A small-molecule ligand and the protein it binds are described below.
Small molecule (SMILES): CC[C@@H]1C(=O)OC[C@@H]1Cc1cncn1C

Sequence of chain 1.B:
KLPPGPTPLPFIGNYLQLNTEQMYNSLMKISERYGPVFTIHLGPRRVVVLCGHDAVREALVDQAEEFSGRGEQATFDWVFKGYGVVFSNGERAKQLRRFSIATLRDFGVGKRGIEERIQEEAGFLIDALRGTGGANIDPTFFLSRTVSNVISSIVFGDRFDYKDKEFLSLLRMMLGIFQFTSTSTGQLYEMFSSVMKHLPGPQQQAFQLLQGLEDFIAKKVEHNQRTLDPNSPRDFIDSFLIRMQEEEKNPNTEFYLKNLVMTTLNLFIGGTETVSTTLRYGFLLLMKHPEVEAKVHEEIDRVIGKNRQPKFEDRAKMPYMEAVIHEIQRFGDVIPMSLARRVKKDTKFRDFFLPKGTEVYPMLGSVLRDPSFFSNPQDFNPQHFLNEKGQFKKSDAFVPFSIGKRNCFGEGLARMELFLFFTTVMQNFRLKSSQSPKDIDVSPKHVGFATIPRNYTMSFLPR

Binding-site contacts:
Ligand atom C7 contacts residue LEU348 of chain 1.B at 4.2 Å (hydrophobic).
Ligand atom C12 contacts residue PHE85 of chain 1.B at 4.1 Å (hydrophobic).
Ligand atom C11 contacts residue ILE278 of chain 1.B at 4.1 Å (hydrophobic).
Ligand atom N1 contacts residue GLY279 of chain 1.B at 3.7 Å.
Ligand atom C13 contacts residue VAL95 of chain 1.B at 4.4 Å (hydrophobic).
Ligand atom C6 contacts residue PHE187 of chain 1.B at 3.3 Å (hydrophobic).
Ligand atom C13 contacts residue PHE85 of chain 1.B at 3.8 Å (hydrophobic).
Ligand atom O15 contacts residue ILE278 of chain 1.B at 3.4 Å.
Ligand atom C2 contacts residue HEM1 of chain 1.G at 3.3 Å.
Ligand atom C14 contacts residue PHE85 of chain 1.B at 3.4 Å (hydrophobic).
Ligand atom C7 contacts residue PHE458 of chain 1.B at 4.3 Å (hydrophobic).
Ligand atom C6 contacts residue ILE278 of chain 1.B at 4.0 Å (hydrophobic).
Ligand atom C9 contacts residue GLY279 of chain 1.B at 3.9 Å.
Ligand atom C13 contacts residue PHE96 of chain 1.B at 3.8 Å (hydrophobic).
Ligand atom C11 contacts residue PHE89 of chain 1.B at 4.3 Å (hydrophobic).
Ligand atom N3 contacts residue GLY279 of chain 1.B at 4.2 Å.
Ligand atom C14 contacts residue PHE96 of chain 1.B at 4.1 Å (hydrophobic).
Ligand atom O15 contacts residue ASN275 of chain 1.B at 3.1 Å (h-bond).
Ligand atom N3 contacts residue THR283 of chain 1.B at 4.2 Å.
Ligand atom C12 contacts residue ILE278 of chain 1.B at 4.1 Å (hydrophobic).
Ligand atom C4 contacts residue HEM1 of chain 1.G at 3.2 Å.
Ligand atom C6 contacts residue THR283 of chain 1.B at 3.5 Å.
Ligand atom C9 contacts residue VAL95 of chain 1.B at 4.0 Å (hydrophobic).
Ligand atom N3 contacts residue HEM1 of chain 1.G at 2.3 Å.
Ligand atom O10 contacts residue GLY279 of chain 1.B at 4.2 Å.
Ligand atom O10 contacts residue VAL95 of chain 1.B at 3.5 Å.
Ligand atom O15 contacts residue LEU274 of chain 1.B at 4.2 Å.
Ligand atom C2 contacts residue GLY279 of chain 1.B at 3.7 Å.
Ligand atom C8 contacts residue ILE278 of chain 1.B at 4.2 Å (hydrophobic).
Ligand atom C5 contacts residue GLY279 of chain 1.B at 4.2 Å.
Ligand atom O15 contacts residue PHE89 of chain 1.B at 3.3 Å.
Ligand atom C9 contacts residue ASN275 of chain 1.B at 3.6 Å.
Ligand atom O10 contacts residue ASN275 of chain 1.B at 3.0 Å (h-bond).
Ligand atom C14 contacts residue PHE458 of chain 1.B at 3.6 Å (hydrophobic).
Ligand atom C6 contacts residue GLY279 of chain 1.B at 3.9 Å.
Ligand atom O15 contacts residue PHE85 of chain 1.B at 4.3 Å.
Ligand atom C6 contacts residue GLU282 of chain 1.B at 4.2 Å.
Ligand atom C2 contacts residue THR283 of chain 1.B at 3.1 Å.
Ligand atom N1 contacts residue THR283 of chain 1.B at 3.8 Å.
Ligand atom C11 contacts residue ASN275 of chain 1.B at 3.7 Å.